Sequence of chain 3.A:
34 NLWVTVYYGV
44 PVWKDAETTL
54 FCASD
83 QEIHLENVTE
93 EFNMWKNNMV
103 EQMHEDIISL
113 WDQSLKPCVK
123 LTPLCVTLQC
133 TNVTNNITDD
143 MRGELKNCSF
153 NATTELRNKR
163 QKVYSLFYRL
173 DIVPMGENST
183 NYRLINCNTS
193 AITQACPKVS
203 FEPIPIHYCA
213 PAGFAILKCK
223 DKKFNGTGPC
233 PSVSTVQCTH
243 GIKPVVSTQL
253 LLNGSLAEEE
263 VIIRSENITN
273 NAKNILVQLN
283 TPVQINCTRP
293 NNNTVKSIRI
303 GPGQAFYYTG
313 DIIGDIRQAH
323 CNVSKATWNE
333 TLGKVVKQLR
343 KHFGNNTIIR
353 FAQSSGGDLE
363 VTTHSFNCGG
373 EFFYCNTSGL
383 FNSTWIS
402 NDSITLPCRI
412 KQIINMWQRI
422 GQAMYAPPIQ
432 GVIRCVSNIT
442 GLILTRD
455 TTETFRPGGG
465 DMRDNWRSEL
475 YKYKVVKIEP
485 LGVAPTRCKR

This small molecule binds to this protein.
Small molecule (SMILES): CC(=O)N[C@H]1[C@H](O[C@H]2[C@H](O)[C@@H](NC(C)=O)CO[C@@H]2CO)O[C@H](CO)[C@@H](O)[C@@H]1O

Binding-site contacts:
Ligand atom C5 contacts residue ASN378 of chain 3.A at 3.8 Å.
Ligand atom C1 contacts residue SER380 of chain 3.A at 3.8 Å.
Ligand atom O6 contacts residue SER380 of chain 3.A at 4.0 Å.
Ligand atom C5 contacts residue SER380 of chain 3.A at 4.2 Å.
Ligand atom C3 contacts residue ASN378 of chain 3.A at 3.9 Å.
Ligand atom O5 contacts residue ASN378 of chain 3.A at 2.4 Å (h-bond).
Ligand atom C8 contacts residue THR365 of chain 3.A at 3.6 Å.
Ligand atom C5 contacts residue GLN355 of chain 3.A at 3.9 Å.
Ligand atom O6 contacts residue NAG1 of chain 3.Q at 3.7 Å.
Ligand atom C8 contacts residue ASN378 of chain 3.A at 4.0 Å.
Ligand atom C7 contacts residue ASN378 of chain 3.A at 3.5 Å.
Ligand atom C8 contacts residue THR364 of chain 3.A at 3.2 Å.
Ligand atom C1 contacts residue GLN355 of chain 3.A at 4.3 Å.
Ligand atom O7 contacts residue ASN378 of chain 3.A at 3.5 Å (h-bond).
Ligand atom C2 contacts residue ASN378 of chain 3.A at 2.6 Å.
Ligand atom O5 contacts residue SER380 of chain 3.A at 3.8 Å.
Ligand atom N2 contacts residue ASN378 of chain 3.A at 3.0 Å (h-bond).
Ligand atom O7 contacts residue GLN355 of chain 3.A at 4.4 Å.
Ligand atom C4 contacts residue GLN355 of chain 3.A at 4.2 Å.
Ligand atom O7 contacts residue NAG1 of chain 3.Q at 3.6 Å.
Ligand atom C8 contacts residue NAG1 of chain 3.Q at 3.4 Å.
Ligand atom O4 contacts residue GLN355 of chain 3.A at 3.4 Å (h-bond).
Ligand atom C5 contacts residue NAG1 of chain 3.Q at 4.5 Å.
Ligand atom C6 contacts residue NAG1 of chain 3.Q at 4.5 Å.
Ligand atom C7 contacts residue NAG1 of chain 3.Q at 3.8 Å.
Ligand atom O3 contacts residue GLN355 of chain 3.A at 4.3 Å.
Ligand atom C3 contacts residue GLN355 of chain 3.A at 3.9 Å.
Ligand atom C1 contacts residue ASN378 of chain 3.A at 1.5 Å.
Ligand atom C4 contacts residue ASN378 of chain 3.A at 4.4 Å.